Sequence of chain 2.A:
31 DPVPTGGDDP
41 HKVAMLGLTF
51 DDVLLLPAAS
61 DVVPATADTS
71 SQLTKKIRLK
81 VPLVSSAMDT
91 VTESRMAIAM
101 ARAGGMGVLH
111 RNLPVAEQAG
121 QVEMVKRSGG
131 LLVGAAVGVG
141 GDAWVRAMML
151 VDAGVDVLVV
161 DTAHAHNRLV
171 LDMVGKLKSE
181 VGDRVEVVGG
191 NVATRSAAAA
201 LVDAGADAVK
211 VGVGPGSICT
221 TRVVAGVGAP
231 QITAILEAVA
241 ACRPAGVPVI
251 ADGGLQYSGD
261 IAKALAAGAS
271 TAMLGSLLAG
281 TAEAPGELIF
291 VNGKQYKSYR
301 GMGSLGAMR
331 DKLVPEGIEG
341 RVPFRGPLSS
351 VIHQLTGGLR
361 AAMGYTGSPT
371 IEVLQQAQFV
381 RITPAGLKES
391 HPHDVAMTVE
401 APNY

Sequence of chain 4.A:
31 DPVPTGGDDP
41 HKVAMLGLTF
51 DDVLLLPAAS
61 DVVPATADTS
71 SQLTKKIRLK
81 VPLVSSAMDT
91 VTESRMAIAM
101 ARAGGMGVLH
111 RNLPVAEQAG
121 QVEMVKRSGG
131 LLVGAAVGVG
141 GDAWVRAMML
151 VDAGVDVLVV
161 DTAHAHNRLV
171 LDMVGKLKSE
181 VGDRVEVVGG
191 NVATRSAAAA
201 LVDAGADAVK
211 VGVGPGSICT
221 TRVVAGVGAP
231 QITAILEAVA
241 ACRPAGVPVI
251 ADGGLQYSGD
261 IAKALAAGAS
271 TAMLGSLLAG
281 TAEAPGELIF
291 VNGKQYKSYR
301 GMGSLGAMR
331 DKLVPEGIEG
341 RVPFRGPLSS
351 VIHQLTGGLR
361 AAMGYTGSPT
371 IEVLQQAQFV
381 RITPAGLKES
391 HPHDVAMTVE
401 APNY

Binding-site contacts:
Ligand atom C26 contacts residue HIS164 of chain 2.A at 3.5 Å.
Ligand atom C3 contacts residue GLY303 of chain 2.A at 3.6 Å.
Ligand atom N2 contacts residue GLU336 of chain 2.A at 3.1 Å (salt-bridge).
Ligand atom C20 contacts residue PRO64 of chain 4.A at 3.7 Å (hydrophobic).
Ligand atom C4 contacts residue MET302 of chain 2.A at 3.7 Å (hydrophobic).
Ligand atom C8 contacts residue IMP1 of chain 2.B at 3.4 Å.
Ligand atom C5 contacts residue GLY303 of chain 2.A at 4.0 Å.
Ligand atom C17 contacts residue ALA163 of chain 2.A at 3.8 Å (hydrophobic).
Ligand atom CL1 contacts residue GLY364 of chain 4.A at 3.6 Å.
Ligand atom CL1 contacts residue ASN167 of chain 2.A at 3.8 Å.
Ligand atom N2 contacts residue ALA163 of chain 2.A at 3.8 Å.
Ligand atom C9 contacts residue IMP1 of chain 2.B at 3.5 Å.
Ligand atom C8 contacts residue THR221 of chain 2.A at 3.5 Å.
Ligand atom N1 contacts residue GLU336 of chain 2.A at 3.2 Å (salt-bridge).
Ligand atom CL1 contacts residue VAL62 of chain 4.A at 3.5 Å.
Ligand atom C11 contacts residue VAL334 of chain 2.A at 3.6 Å (hydrophobic).
Ligand atom C7 contacts residue IMP1 of chain 2.B at 3.5 Å.
Ligand atom O2 contacts residue PRO64 of chain 4.A at 3.7 Å.
Ligand atom C27 contacts residue ASN167 of chain 2.A at 3.7 Å.
Ligand atom C17 contacts residue GLU336 of chain 2.A at 4.0 Å.
Ligand atom CL1 contacts residue HIS164 of chain 2.A at 3.9 Å.
Ligand atom C19 contacts residue PRO64 of chain 4.A at 4.0 Å (hydrophobic).
Ligand atom C11 contacts residue MET308 of chain 2.A at 3.9 Å (hydrophobic).
Ligand atom C7 contacts residue ALA163 of chain 2.A at 3.9 Å (hydrophobic).
Ligand atom C18 contacts residue TYR365 of chain 4.A at 3.7 Å (hydrophobic).
Ligand atom C8 contacts residue TYR365 of chain 4.A at 3.6 Å (hydrophobic).
Ligand atom C21 contacts residue PRO64 of chain 4.A at 3.8 Å (hydrophobic).
Ligand atom O1 contacts residue ALA163 of chain 2.A at 4.0 Å.
Ligand atom C8 contacts residue ALA163 of chain 2.A at 3.6 Å (hydrophobic).
Ligand atom C8 contacts residue GLU336 of chain 2.A at 3.5 Å.
Ligand atom C11 contacts residue GLU336 of chain 2.A at 3.8 Å.
Ligand atom C11 contacts residue GLY303 of chain 2.A at 4.0 Å.
Ligand atom C18 contacts residue GLU336 of chain 2.A at 4.0 Å.
Ligand atom C12 contacts residue MET308 of chain 2.A at 3.6 Å (hydrophobic).
Ligand atom C14 contacts residue GLU336 of chain 2.A at 3.6 Å.
Ligand atom C4 contacts residue GLY303 of chain 2.A at 3.6 Å.
Ligand atom C2 contacts residue GLY303 of chain 2.A at 3.9 Å.
Ligand atom O2 contacts residue VAL63 of chain 4.A at 3.8 Å.
Ligand atom C19 contacts residue ALA361 of chain 4.A at 4.1 Å (hydrophobic).
Ligand atom C6 contacts residue IMP1 of chain 2.B at 4.0 Å.

A small-molecule ligand and the protein it binds are described below.
Small molecule (SMILES): C=C(C)c1cccc(C(C)(C)NC(=O)Nc2ccc(Cl)c(C(=O)N(C)C)c2)c1